Binding-site contacts:
Ligand atom CMA contacts residue LEU83 of chain 1.E at 3.7 Å (hydrophobic).
Ligand atom NA contacts residue HIS58 of chain 1.E at 3.7 Å.
Ligand atom CMC contacts residue PHE98 of chain 1.E at 3.7 Å (hydrophobic).
Ligand atom C2B contacts residue LEU136 of chain 1.E at 3.8 Å (hydrophobic).
Ligand atom ND contacts residue HIS58 of chain 1.E at 3.3 Å (h-bond).
Ligand atom CBC contacts residue ASN97 of chain 1.E at 3.8 Å.
Ligand atom CMB contacts residue ALA65 of chain 1.E at 3.8 Å (hydrophobic).
Ligand atom C1A contacts residue HIS58 of chain 1.E at 3.3 Å.
Ligand atom CHC contacts residue LEU101 of chain 1.E at 3.5 Å (hydrophobic).
Ligand atom NB contacts residue HIS87 of chain 1.E at 3.5 Å.
Ligand atom C4B contacts residue HIS87 of chain 1.E at 3.8 Å.
Ligand atom C3C contacts residue VAL93 of chain 1.E at 3.8 Å (hydrophobic).
Ligand atom CMC contacts residue ASN97 of chain 1.E at 3.4 Å.
Ligand atom ND contacts residue LEU91 of chain 1.E at 3.6 Å.
Ligand atom CMD contacts residue PHE43 of chain 1.E at 3.7 Å (hydrophobic).
Ligand atom CMA contacts residue LYS61 of chain 1.E at 3.5 Å.
Ligand atom C4D contacts residue HIS58 of chain 1.E at 3.2 Å.
Ligand atom C1D contacts residue PHE43 of chain 1.E at 3.7 Å (hydrophobic).
Ligand atom C3D contacts residue LEU91 of chain 1.E at 3.6 Å (hydrophobic).
Ligand atom CHA contacts residue LEU91 of chain 1.E at 3.5 Å (hydrophobic).
Ligand atom C3A contacts residue LEU83 of chain 1.E at 3.6 Å (hydrophobic).
Ligand atom CHC contacts residue PHE98 of chain 1.E at 3.6 Å (hydrophobic).
Ligand atom C2D contacts residue PHE43 of chain 1.E at 3.7 Å (hydrophobic).
Ligand atom CAC contacts residue VAL93 of chain 1.E at 3.5 Å (hydrophobic).
Ligand atom O2A contacts residue LYS61 of chain 1.E at 3.2 Å (salt-bridge).
Ligand atom CHD contacts residue PHE43 of chain 1.E at 3.4 Å (hydrophobic).
Ligand atom C3B contacts residue LEU136 of chain 1.E at 3.8 Å (hydrophobic).
Ligand atom C4D contacts residue LEU91 of chain 1.E at 3.4 Å (hydrophobic).
Ligand atom CMA contacts residue ALA65 of chain 1.E at 3.8 Å (hydrophobic).
Ligand atom CAD contacts residue LEU91 of chain 1.E at 3.5 Å (hydrophobic).
Ligand atom C3D contacts residue HIS58 of chain 1.E at 3.7 Å.
Ligand atom CMD contacts residue TYR42 of chain 1.E at 3.2 Å (hydrophobic).
Ligand atom O2D contacts residue PHE46 of chain 1.E at 3.8 Å.
Ligand atom CBA contacts residue LEU86 of chain 1.E at 3.8 Å (hydrophobic).
Ligand atom CBD contacts residue HIS58 of chain 1.E at 3.8 Å.
Ligand atom CBC contacts residue MET32 of chain 1.E at 3.8 Å (hydrophobic).
Ligand atom NI contacts residue HIS87 of chain 1.E at 3.5 Å.
Ligand atom CHA contacts residue HIS58 of chain 1.E at 3.1 Å.
Ligand atom O2D contacts residue HIS45 of chain 1.E at 3.2 Å (h-bond).
Ligand atom C1D contacts residue HIS58 of chain 1.E at 3.8 Å.

Sequence of chain 1.E:
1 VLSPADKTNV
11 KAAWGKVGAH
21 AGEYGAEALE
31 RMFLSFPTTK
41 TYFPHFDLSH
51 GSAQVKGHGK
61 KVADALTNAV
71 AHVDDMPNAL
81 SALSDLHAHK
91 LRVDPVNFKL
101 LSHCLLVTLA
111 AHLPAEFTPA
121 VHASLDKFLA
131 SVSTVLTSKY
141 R

A small-molecule ligand and the protein it binds are described below.
Small molecule (SMILES): C=CC1=C(C)C2=N3->[Ni]45<-N6=C(C=c7c(C)c(C=C)c(n74)=C2)C(C)=C(CCC(=O)O)C6=Cc2c(CCC(=O)O)c(C)c(n25)C=C13